This protein binds this small molecule.
Small molecule (SMILES): O=C1NC2NC(=O)NC2N1

Sequence of chain 2.B:
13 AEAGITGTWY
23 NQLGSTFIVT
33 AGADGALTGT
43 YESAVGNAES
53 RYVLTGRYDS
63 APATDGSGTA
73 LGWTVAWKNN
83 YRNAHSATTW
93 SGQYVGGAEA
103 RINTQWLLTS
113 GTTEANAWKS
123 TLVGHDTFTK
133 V

Binding-site contacts:
Ligand atom C1 contacts residue SER45 of chain 2.B at 3.6 Å.
Ligand atom C1 contacts residue ASN23 of chain 2.B at 3.6 Å.
Ligand atom C1 contacts residue TYR43 of chain 2.B at 3.4 Å (hydrophobic).
Ligand atom N1' contacts residue TRP120 of chain 1.A at 3.7 Å.
Ligand atom C1 contacts residue LEU25 of chain 2.B at 3.5 Å (hydrophobic).
Ligand atom C2 contacts residue SER45 of chain 2.B at 3.7 Å.
Ligand atom N2 contacts residue TYR43 of chain 2.B at 3.8 Å.
Ligand atom C1' contacts residue TRP79 of chain 2.B at 4.0 Å (hydrophobic).
Ligand atom C3 contacts residue LEU25 of chain 2.B at 4.0 Å (hydrophobic).
Ligand atom O1 contacts residue SER45 of chain 2.B at 3.8 Å.
Ligand atom N2' contacts residue TRP108 of chain 2.B at 3.5 Å.
Ligand atom C2 contacts residue VAL47 of chain 2.B at 3.5 Å (hydrophobic).
Ligand atom C1' contacts residue THR90 of chain 2.B at 3.8 Å.
Ligand atom N2 contacts residue LEU25 of chain 2.B at 3.8 Å.
Ligand atom N1 contacts residue LEU25 of chain 2.B at 3.8 Å.
Ligand atom O1 contacts residue ASN23 of chain 2.B at 2.8 Å (h-bond).
Ligand atom N2 contacts residue TRP92 of chain 2.B at 4.0 Å.
Ligand atom N1 contacts residue SER27 of chain 2.B at 3.9 Å.
Ligand atom O1' contacts residue THR90 of chain 2.B at 2.6 Å (h-bond).
Ligand atom C3 contacts residue TRP108 of chain 2.B at 3.8 Å (hydrophobic).
Ligand atom O1 contacts residue SER27 of chain 2.B at 2.7 Å (h-bond).
Ligand atom C1' contacts residue TRP120 of chain 1.A at 4.2 Å (hydrophobic).
Ligand atom N1 contacts residue VAL47 of chain 2.B at 3.4 Å.
Ligand atom N2' contacts residue THR90 of chain 2.B at 4.1 Å.
Ligand atom O1 contacts residue LEU25 of chain 2.B at 3.7 Å.
Ligand atom O1 contacts residue ASP128 of chain 2.B at 3.8 Å.
Ligand atom C2 contacts residue LEU25 of chain 2.B at 4.1 Å (hydrophobic).
Ligand atom N1' contacts residue SER45 of chain 2.B at 4.1 Å.
Ligand atom O1' contacts residue LEU110 of chain 2.B at 3.7 Å.
Ligand atom C1 contacts residue ASP128 of chain 2.B at 3.7 Å.
Ligand atom C1 contacts residue SER27 of chain 2.B at 3.6 Å.
Ligand atom O1' contacts residue TRP79 of chain 2.B at 3.6 Å.
Ligand atom N1' contacts residue TRP79 of chain 2.B at 4.0 Å.
Ligand atom C3 contacts residue TRP120 of chain 1.A at 4.2 Å (hydrophobic).
Ligand atom C3 contacts residue ASP128 of chain 2.B at 3.9 Å.
Ligand atom O1 contacts residue TYR43 of chain 2.B at 2.7 Å (h-bond).
Ligand atom N2 contacts residue ASP128 of chain 2.B at 2.9 Å (salt-bridge).
Ligand atom C2 contacts residue TRP120 of chain 1.A at 3.8 Å (hydrophobic).
Ligand atom N2 contacts residue ASN23 of chain 2.B at 3.9 Å.
Ligand atom N1 contacts residue SER45 of chain 2.B at 2.7 Å (h-bond).

Sequence of chain 1.A:
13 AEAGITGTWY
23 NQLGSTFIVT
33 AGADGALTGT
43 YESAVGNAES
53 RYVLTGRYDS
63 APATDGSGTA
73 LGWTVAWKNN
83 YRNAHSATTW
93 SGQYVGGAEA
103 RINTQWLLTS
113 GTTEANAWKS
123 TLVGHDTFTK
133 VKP